Binding-site contacts:
Ligand atom C contacts residue LEU180 of chain 1.Q at 3.6 Å (hydrophobic).
Ligand atom O contacts residue LEU235 of chain 1.Q at 3.7 Å.
Ligand atom CD1 contacts residue TRP236 of chain 1.Q at 3.4 Å (hydrophobic).
Ligand atom O contacts residue ASN232 of chain 1.Q at 3.0 Å (h-bond).
Ligand atom O contacts residue LYS55 of chain 1.Q at 3.6 Å (salt-bridge).
Ligand atom CA contacts residue ASN181 of chain 1.Q at 3.6 Å.
Ligand atom O2P contacts residue ARG135 of chain 1.Q at 2.8 Å (salt-bridge).
Ligand atom O contacts residue LEU180 of chain 1.Q at 3.7 Å.
Ligand atom O contacts residue LEU180 of chain 1.Q at 3.5 Å.
Ligand atom CA contacts residue LYS55 of chain 1.Q at 3.5 Å.
Ligand atom CG contacts residue ILE225 of chain 1.Q at 3.8 Å (hydrophobic).
Ligand atom CD contacts residue ILE225 of chain 1.Q at 3.3 Å (hydrophobic).
Ligand atom P contacts residue ARG62 of chain 1.Q at 3.7 Å.
Ligand atom CG contacts residue GLU188 of chain 1.Q at 3.8 Å.
Ligand atom C contacts residue FMT1 of chain 1.CA at 3.0 Å.
Ligand atom C contacts residue ASN181 of chain 1.Q at 3.5 Å.
Ligand atom OE1 contacts residue LEU235 of chain 1.Q at 3.5 Å.
Ligand atom CB contacts residue ASN181 of chain 1.Q at 3.3 Å.
Ligand atom CA contacts residue FMT1 of chain 1.CA at 3.7 Å.
Ligand atom O2P contacts residue ARG62 of chain 1.Q at 2.9 Å (salt-bridge).
Ligand atom O3P contacts residue TYR136 of chain 1.Q at 3.5 Å (h-bond).
Ligand atom O2P contacts residue FMT1 of chain 1.CA at 2.9 Å (h-bond).
Ligand atom N contacts residue ASN232 of chain 1.Q at 3.1 Å (h-bond).
Ligand atom O contacts residue FMT1 of chain 1.CA at 2.5 Å (h-bond).
Ligand atom C contacts residue LYS55 of chain 1.Q at 3.7 Å.
Ligand atom CD1 contacts residue GLU188 of chain 1.Q at 3.4 Å.
Ligand atom O contacts residue VAL184 of chain 1.Q at 3.6 Å.
Ligand atom CG contacts residue LEU235 of chain 1.Q at 3.7 Å (hydrophobic).
Ligand atom CB contacts residue ASN181 of chain 1.Q at 3.4 Å.
Ligand atom CA contacts residue ASN181 of chain 1.Q at 3.5 Å.
Ligand atom O1P contacts residue ARG135 of chain 1.Q at 2.8 Å (salt-bridge).
Ligand atom N contacts residue ASN181 of chain 1.Q at 2.7 Å (h-bond).
Ligand atom CB contacts residue FMT1 of chain 1.CA at 3.6 Å.
Ligand atom O3P contacts residue ARG62 of chain 1.Q at 2.6 Å (salt-bridge).
Ligand atom CD2 contacts residue TRP236 of chain 1.Q at 3.2 Å (hydrophobic).
Ligand atom CD contacts residue LEU235 of chain 1.Q at 3.5 Å (hydrophobic).
Ligand atom P contacts residue TYR136 of chain 1.Q at 3.6 Å.
Ligand atom N contacts residue LEU180 of chain 1.Q at 3.7 Å.
Ligand atom O1P contacts residue TYR136 of chain 1.Q at 2.5 Å (h-bond).
Ligand atom CA contacts residue ASN232 of chain 1.Q at 3.7 Å.

Sequence of chain 1.Q:
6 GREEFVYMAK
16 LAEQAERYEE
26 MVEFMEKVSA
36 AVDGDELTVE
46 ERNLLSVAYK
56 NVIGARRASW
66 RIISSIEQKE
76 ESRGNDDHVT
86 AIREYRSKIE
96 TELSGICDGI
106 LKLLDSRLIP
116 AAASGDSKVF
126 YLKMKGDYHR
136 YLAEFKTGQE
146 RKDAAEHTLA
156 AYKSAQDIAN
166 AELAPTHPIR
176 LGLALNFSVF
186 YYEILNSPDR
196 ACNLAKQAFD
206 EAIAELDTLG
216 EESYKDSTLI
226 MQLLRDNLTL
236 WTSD

The small molecule below binds the protein below.
Small molecule (SMILES): CC(C)C[C@H](NC(=O)[C@@H](N)CCC(=O)O)C(=O)N[C@@H](Cc1ccccc1)C(=O)N[C@@H](COP(=O)(O)O)C(=O)N[C@@H](C)C(=O)N1CCC[C@H]1C=O